The small molecule below binds the protein below.
Small molecule (SMILES): CC(=O)N[C@H]1[C@H](O[C@H]2[C@H](O)[C@@H](NC(C)=O)CO[C@@H]2CO[C@@H]2O[C@@H](C)[C@@H](O)[C@@H](O)[C@@H]2O)O[C@H](CO)[C@@H](O)[C@@H]1O

Binding-site contacts:
Ligand atom O6 contacts residue MET151 of chain 21.A at 4.2 Å.
Ligand atom C8 contacts residue THR156 of chain 21.A at 4.5 Å.
Ligand atom C2 contacts residue MET151 of chain 21.A at 4.2 Å (hydrophobic).
Ligand atom O5 contacts residue ASN154 of chain 21.A at 2.3 Å (h-bond).
Ligand atom C4 contacts residue MET151 of chain 21.A at 3.9 Å (hydrophobic).
Ligand atom C7 contacts residue GLY150 of chain 21.A at 3.1 Å.
Ligand atom C5 contacts residue THR156 of chain 21.A at 4.2 Å.
Ligand atom C7 contacts residue ASN154 of chain 21.A at 3.7 Å.
Ligand atom C5 contacts residue MET151 of chain 21.A at 3.8 Å (hydrophobic).
Ligand atom O5 contacts residue THR156 of chain 21.A at 4.0 Å.
Ligand atom O7 contacts residue ASN154 of chain 21.A at 4.0 Å.
Ligand atom C6 contacts residue MET151 of chain 21.A at 4.5 Å (hydrophobic).
Ligand atom C3 contacts residue MET151 of chain 21.A at 4.0 Å (hydrophobic).
Ligand atom C6 contacts residue THR156 of chain 21.A at 4.0 Å.
Ligand atom O6 contacts residue THR156 of chain 21.A at 4.5 Å.
Ligand atom C4 contacts residue ASN154 of chain 21.A at 4.2 Å.
Ligand atom C8 contacts residue ASN157 of chain 21.A at 3.9 Å.
Ligand atom O5 contacts residue ASN157 of chain 21.A at 4.3 Å.
Ligand atom C8 contacts residue GLY150 of chain 21.A at 3.8 Å.
Ligand atom C6 contacts residue ASN157 of chain 21.A at 3.5 Å.
Ligand atom O7 contacts residue HIS148 of chain 21.A at 3.6 Å (h-bond).
Ligand atom C5 contacts residue ASN154 of chain 21.A at 3.6 Å.
Ligand atom C1 contacts residue THR156 of chain 21.A at 4.3 Å.
Ligand atom O5 contacts residue THR156 of chain 21.A at 4.0 Å.
Ligand atom C2 contacts residue ASN154 of chain 21.A at 2.4 Å.
Ligand atom C2 contacts residue GLY150 of chain 21.A at 3.8 Å.
Ligand atom N2 contacts residue GLY150 of chain 21.A at 3.5 Å (h-bond).
Ligand atom C1 contacts residue ASN154 of chain 21.A at 1.4 Å.
Ligand atom O5 contacts residue MET151 of chain 21.A at 3.9 Å.
Ligand atom O7 contacts residue GLY150 of chain 21.A at 2.9 Å (h-bond).
Ligand atom O7 contacts residue THR156 of chain 21.A at 4.5 Å.
Ligand atom C1 contacts residue MET151 of chain 21.A at 4.1 Å (hydrophobic).
Ligand atom C6 contacts residue THR156 of chain 21.A at 3.7 Å.
Ligand atom C6 contacts residue ASP161 of chain 21.A at 3.6 Å.
Ligand atom C1 contacts residue GLY150 of chain 21.A at 3.9 Å.
Ligand atom C5 contacts residue THR156 of chain 21.A at 3.9 Å.
Ligand atom N2 contacts residue ASN154 of chain 21.A at 2.9 Å (h-bond).
Ligand atom C3 contacts residue ASN154 of chain 21.A at 3.8 Å.

Sequence of chain 21.A:
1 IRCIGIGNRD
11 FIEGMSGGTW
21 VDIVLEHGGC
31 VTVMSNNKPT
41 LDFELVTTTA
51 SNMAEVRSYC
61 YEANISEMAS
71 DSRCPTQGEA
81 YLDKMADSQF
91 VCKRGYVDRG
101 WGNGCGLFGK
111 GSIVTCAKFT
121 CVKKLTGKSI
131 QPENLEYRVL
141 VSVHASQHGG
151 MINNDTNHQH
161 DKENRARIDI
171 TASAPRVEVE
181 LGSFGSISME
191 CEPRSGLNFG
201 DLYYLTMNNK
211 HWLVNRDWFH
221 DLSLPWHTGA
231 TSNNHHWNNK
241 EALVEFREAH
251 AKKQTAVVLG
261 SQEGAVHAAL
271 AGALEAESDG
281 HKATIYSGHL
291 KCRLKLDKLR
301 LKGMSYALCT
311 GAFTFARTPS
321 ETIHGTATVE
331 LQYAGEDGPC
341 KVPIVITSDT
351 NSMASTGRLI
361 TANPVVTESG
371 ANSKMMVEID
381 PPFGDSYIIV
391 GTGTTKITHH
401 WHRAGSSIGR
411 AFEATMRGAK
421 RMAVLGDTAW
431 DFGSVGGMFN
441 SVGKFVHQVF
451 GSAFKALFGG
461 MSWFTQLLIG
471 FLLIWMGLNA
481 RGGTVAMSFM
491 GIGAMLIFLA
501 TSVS